Sequence of chain 28.F:
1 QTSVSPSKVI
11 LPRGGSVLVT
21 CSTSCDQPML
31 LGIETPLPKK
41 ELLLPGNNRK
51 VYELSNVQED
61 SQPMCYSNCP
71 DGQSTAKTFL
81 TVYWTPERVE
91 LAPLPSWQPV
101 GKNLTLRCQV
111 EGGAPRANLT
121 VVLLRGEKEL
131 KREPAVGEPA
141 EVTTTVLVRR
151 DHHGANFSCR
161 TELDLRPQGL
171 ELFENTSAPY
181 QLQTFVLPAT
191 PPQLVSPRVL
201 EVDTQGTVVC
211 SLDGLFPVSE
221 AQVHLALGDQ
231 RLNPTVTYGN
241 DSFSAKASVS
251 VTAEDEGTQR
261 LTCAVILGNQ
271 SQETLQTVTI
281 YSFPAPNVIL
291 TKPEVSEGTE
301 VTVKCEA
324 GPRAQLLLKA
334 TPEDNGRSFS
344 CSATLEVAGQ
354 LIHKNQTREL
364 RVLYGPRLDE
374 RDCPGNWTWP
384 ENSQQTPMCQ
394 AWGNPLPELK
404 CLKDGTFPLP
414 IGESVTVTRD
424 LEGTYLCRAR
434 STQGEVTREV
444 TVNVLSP

Binding-site contacts:
Ligand atom N2 contacts residue ASN103 of chain 28.F at 3.8 Å.
Ligand atom C1 contacts residue ASN103 of chain 28.F at 1.7 Å.
Ligand atom N2 contacts residue THR145 of chain 28.F at 4.0 Å.
Ligand atom C8 contacts residue LEU147 of chain 28.F at 3.4 Å (hydrophobic).
Ligand atom C3 contacts residue ASN103 of chain 28.F at 4.5 Å.
Ligand atom C2 contacts residue ASN103 of chain 28.F at 3.2 Å.
Ligand atom O5 contacts residue THR145 of chain 28.F at 4.0 Å.
Ligand atom C5 contacts residue ASN103 of chain 28.F at 4.0 Å.
Ligand atom C5 contacts residue THR145 of chain 28.F at 4.0 Å.
Ligand atom C1 contacts residue THR145 of chain 28.F at 3.4 Å.
Ligand atom C7 contacts residue LEU147 of chain 28.F at 3.1 Å (hydrophobic).
Ligand atom C2 contacts residue LEU147 of chain 28.F at 4.3 Å (hydrophobic).
Ligand atom N2 contacts residue LEU147 of chain 28.F at 3.6 Å.
Ligand atom C3 contacts residue THR145 of chain 28.F at 4.1 Å.
Ligand atom C8 contacts residue VAL146 of chain 28.F at 4.5 Å (hydrophobic).
Ligand atom C2 contacts residue THR145 of chain 28.F at 4.1 Å.
Ligand atom O5 contacts residue ASN103 of chain 28.F at 2.6 Å (h-bond).
Ligand atom O7 contacts residue LEU147 of chain 28.F at 3.0 Å.

A protein and the small-molecule ligand that binds it are described below.
Small molecule (SMILES): CC(=O)N[C@@H]1[C@@H](O)[C@H](O)[C@@H](CO)O[C@H]1O